Sequence of chain 1.C:
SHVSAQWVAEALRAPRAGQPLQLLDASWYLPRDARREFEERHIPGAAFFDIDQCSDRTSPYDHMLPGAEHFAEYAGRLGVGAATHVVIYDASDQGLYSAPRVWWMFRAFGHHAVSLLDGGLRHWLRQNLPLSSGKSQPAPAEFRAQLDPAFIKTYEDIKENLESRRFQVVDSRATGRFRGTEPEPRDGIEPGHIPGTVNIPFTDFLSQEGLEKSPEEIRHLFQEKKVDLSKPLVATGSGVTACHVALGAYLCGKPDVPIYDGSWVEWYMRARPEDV

This small molecule binds to this protein.
Small molecule (SMILES): CC(=O)C(=O)O

Binding-site contacts:
Ligand atom O3 contacts residue CSS258 of chain 1.C at 3.7 Å.
Ligand atom O contacts residue TYR118 of chain 1.C at 3.6 Å.
Ligand atom CA contacts residue CSS258 of chain 1.C at 3.4 Å.
Ligand atom O3 contacts residue LEU48 of chain 1.C at 4.1 Å.
Ligand atom O3 contacts residue SER260 of chain 1.C at 2.8 Å (h-bond).
Ligand atom C contacts residue GLY259 of chain 1.C at 4.1 Å.
Ligand atom CB contacts residue ARG207 of chain 1.C at 4.3 Å.
Ligand atom C contacts residue ARG207 of chain 1.C at 4.1 Å.
Ligand atom OXT contacts residue PRO206 of chain 1.C at 3.8 Å.
Ligand atom CA contacts residue TRP46 of chain 1.C at 4.3 Å (hydrophobic).
Ligand atom CB contacts residue LEU48 of chain 1.C at 4.4 Å (hydrophobic).
Ligand atom OXT contacts residue ARG198 of chain 1.C at 2.2 Å (salt-bridge).
Ligand atom OXT contacts residue LEU48 of chain 1.C at 4.1 Å.
Ligand atom O contacts residue CSS258 of chain 1.C at 4.1 Å.
Ligand atom CA contacts residue SER260 of chain 1.C at 3.5 Å.
Ligand atom CB contacts residue TYR118 of chain 1.C at 3.7 Å (hydrophobic).
Ligand atom O3 contacts residue TRP46 of chain 1.C at 4.5 Å.
Ligand atom OXT contacts residue ARG207 of chain 1.C at 3.5 Å (salt-bridge).
Ligand atom CB contacts residue CSS258 of chain 1.C at 3.4 Å.
Ligand atom CA contacts residue GLY259 of chain 1.C at 4.1 Å.
Ligand atom CA contacts residue ARG207 of chain 1.C at 3.6 Å.
Ligand atom CA contacts residue ARG198 of chain 1.C at 4.3 Å.
Ligand atom O3 contacts residue ARG198 of chain 1.C at 4.3 Å.
Ligand atom O3 contacts residue ARG207 of chain 1.C at 2.7 Å (salt-bridge).
Ligand atom OXT contacts residue GLY259 of chain 1.C at 3.7 Å.
Ligand atom OXT contacts residue GLU205 of chain 1.C at 4.4 Å.
Ligand atom O contacts residue LEU48 of chain 1.C at 3.9 Å.
Ligand atom O3 contacts residue GLY259 of chain 1.C at 3.5 Å.
Ligand atom C contacts residue CSS258 of chain 1.C at 3.9 Å.
Ligand atom C contacts residue TYR118 of chain 1.C at 4.5 Å (hydrophobic).
Ligand atom C contacts residue LEU48 of chain 1.C at 4.0 Å (hydrophobic).
Ligand atom C contacts residue ARG198 of chain 1.C at 3.2 Å.
Ligand atom CB contacts residue SER260 of chain 1.C at 3.7 Å.
Ligand atom CA contacts residue LEU48 of chain 1.C at 3.9 Å (hydrophobic).
Ligand atom CB contacts residue TRP46 of chain 1.C at 3.3 Å (hydrophobic).
Ligand atom O contacts residue ARG198 of chain 1.C at 3.0 Å (salt-bridge).
Ligand atom CB contacts residue VAL262 of chain 1.C at 4.0 Å (hydrophobic).